Binding-site contacts:
Ligand atom O5 contacts residue ASN254 of chain 8.A at 2.4 Å (h-bond).
Ligand atom N2 contacts residue ASN254 of chain 8.A at 3.2 Å (h-bond).
Ligand atom O5 contacts residue GLU257 of chain 8.A at 4.4 Å.
Ligand atom O7 contacts residue ASN254 of chain 8.A at 3.1 Å (h-bond).
Ligand atom C4 contacts residue ASN254 of chain 8.A at 4.3 Å.
Ligand atom C7 contacts residue ASN254 of chain 8.A at 3.3 Å.
Ligand atom C1 contacts residue ASN254 of chain 8.A at 1.4 Å.
Ligand atom C3 contacts residue ASN254 of chain 8.A at 4.0 Å.
Ligand atom C2 contacts residue ASN254 of chain 8.A at 2.7 Å.
Ligand atom C5 contacts residue THR256 of chain 8.A at 4.3 Å.
Ligand atom C6 contacts residue THR256 of chain 8.A at 4.0 Å.
Ligand atom C5 contacts residue ASN254 of chain 8.A at 3.6 Å.

The small molecule below binds the protein below.
Small molecule (SMILES): CC(=O)N[C@@H]1[C@@H](O)[C@H](O)[C@@H](CO)O[C@H]1O

Sequence of chain 8.A:
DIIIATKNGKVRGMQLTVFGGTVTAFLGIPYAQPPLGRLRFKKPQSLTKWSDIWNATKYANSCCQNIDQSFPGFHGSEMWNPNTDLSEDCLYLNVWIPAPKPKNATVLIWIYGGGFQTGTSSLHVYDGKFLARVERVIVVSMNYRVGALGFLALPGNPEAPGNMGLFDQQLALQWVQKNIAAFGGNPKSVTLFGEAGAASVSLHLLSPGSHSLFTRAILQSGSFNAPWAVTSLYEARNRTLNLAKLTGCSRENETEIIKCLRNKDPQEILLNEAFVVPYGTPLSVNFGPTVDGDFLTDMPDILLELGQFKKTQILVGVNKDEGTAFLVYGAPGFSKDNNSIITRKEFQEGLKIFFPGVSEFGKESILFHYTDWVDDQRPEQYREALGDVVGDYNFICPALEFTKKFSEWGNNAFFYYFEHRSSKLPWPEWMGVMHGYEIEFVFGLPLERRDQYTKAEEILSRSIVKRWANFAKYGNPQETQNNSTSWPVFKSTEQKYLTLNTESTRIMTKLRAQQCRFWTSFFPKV